Binding-site contacts:
Ligand atom C19 contacts residue GLY206 of chain 1.A at 3.5 Å.
Ligand atom C1 contacts residue GLY206 of chain 1.A at 3.4 Å.
Ligand atom N4 contacts residue TYR85 of chain 1.A at 3.4 Å.
Ligand atom O3 contacts residue GLY208 of chain 1.A at 3.6 Å (h-bond).
Ligand atom C14 contacts residue TYR85 of chain 1.A at 3.6 Å (hydrophobic).
Ligand atom C18 contacts residue TYR85 of chain 1.A at 3.5 Å (hydrophobic).
Ligand atom C1 contacts residue GLY208 of chain 1.A at 3.4 Å.
Ligand atom O1 contacts residue CYS209 of chain 1.A at 3.3 Å (h-bond).
Ligand atom C18 contacts residue GLU83 of chain 1.A at 3.1 Å.
Ligand atom C20 contacts residue GLY206 of chain 1.A at 3.1 Å.
Ligand atom C9 contacts residue GLY206 of chain 1.A at 3.4 Å.
Ligand atom O3 contacts residue GLU207 of chain 1.A at 3.4 Å.
Ligand atom C16 contacts residue PHE162 of chain 1.A at 3.5 Å (hydrophobic).
Ligand atom C5 contacts residue TRP205 of chain 1.A at 3.3 Å (hydrophobic).
Ligand atom CL1 contacts residue VAL203 of chain 1.A at 3.6 Å.
Ligand atom C16 contacts residue TRP205 of chain 1.A at 3.3 Å (hydrophobic).
Ligand atom C17 contacts residue PHE162 of chain 1.A at 3.6 Å (hydrophobic).
Ligand atom C17 contacts residue TYR85 of chain 1.A at 3.5 Å (hydrophobic).
Ligand atom C2 contacts residue GLY208 of chain 1.A at 3.5 Å.
Ligand atom C20 contacts residue GLY208 of chain 1.A at 3.5 Å.
Ligand atom C6 contacts residue GLY206 of chain 1.A at 3.5 Å.
Ligand atom CL1 contacts residue TYR218 of chain 1.A at 3.5 Å.
Ligand atom CL1 contacts residue GLY216 of chain 1.A at 3.6 Å.
Ligand atom S2 contacts residue GLY206 of chain 1.A at 3.3 Å (h-bond).
Ligand atom N3 contacts residue GLY206 of chain 1.A at 3.4 Å (h-bond).
Ligand atom C19 contacts residue GLY208 of chain 1.A at 3.6 Å.
Ligand atom S2 contacts residue TRP205 of chain 1.A at 3.3 Å.
Ligand atom C11 contacts residue GLY206 of chain 1.A at 3.3 Å.
Ligand atom CL1 contacts residue ILE217 of chain 1.A at 3.7 Å.
Ligand atom N1 contacts residue CYS209 of chain 1.A at 3.5 Å (h-bond).
Ligand atom O3 contacts residue GLY206 of chain 1.A at 3.3 Å (h-bond).
Ligand atom C3 contacts residue ASP179 of chain 1.A at 3.6 Å.
Ligand atom O2 contacts residue GLN182 of chain 1.A at 3.4 Å.
Ligand atom C4 contacts residue TRP205 of chain 1.A at 3.3 Å (hydrophobic).
Ligand atom C2 contacts residue GLY206 of chain 1.A at 3.7 Å.
Ligand atom C15 contacts residue TRP205 of chain 1.A at 3.6 Å (hydrophobic).
Ligand atom O1 contacts residue GLN182 of chain 1.A at 3.3 Å (h-bond).
Ligand atom C2 contacts residue ALA180 of chain 1.A at 3.5 Å (hydrophobic).
Ligand atom N1 contacts residue GLY208 of chain 1.A at 2.9 Å (h-bond).
Ligand atom C6 contacts residue TRP205 of chain 1.A at 3.5 Å (hydrophobic).

This protein binds this small molecule.
Small molecule (SMILES): O=C(c1cc2c(ccc[n+]2[O-])s1)N1CCN(S(=O)(=O)c2cc3cc(Cl)ccc3[nH]2)CC1

Sequence of chain 1.A:
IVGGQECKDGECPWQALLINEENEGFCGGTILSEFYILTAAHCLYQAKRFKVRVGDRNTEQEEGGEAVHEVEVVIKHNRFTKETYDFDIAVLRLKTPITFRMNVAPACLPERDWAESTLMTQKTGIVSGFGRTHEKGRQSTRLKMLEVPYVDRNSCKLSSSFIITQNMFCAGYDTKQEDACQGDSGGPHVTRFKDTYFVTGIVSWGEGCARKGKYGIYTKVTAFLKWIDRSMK